Binding-site contacts:
Ligand atom O contacts residue TYR103 of chain 1.A at 3.5 Å (h-bond).
Ligand atom C contacts residue TYR103 of chain 1.A at 3.1 Å (hydrophobic).
Ligand atom CAD contacts residue LYS111 of chain 1.A at 3.5 Å.
Ligand atom CBW contacts residue SER108 of chain 1.A at 3.5 Å.
Ligand atom CAN contacts residue LYS56 of chain 1.A at 3.7 Å.
Ligand atom CCA contacts residue VAL76 of chain 1.A at 3.5 Å (hydrophobic).
Ligand atom CA contacts residue TYR103 of chain 1.A at 3.5 Å (hydrophobic).
Ligand atom CBS contacts residue PHE67 of chain 1.A at 3.3 Å (hydrophobic).
Ligand atom O contacts residue VAL76 of chain 1.A at 3.3 Å.
Ligand atom CAU contacts residue ASP58 of chain 1.A at 3.6 Å.
Ligand atom OBT contacts residue LYS111 of chain 1.A at 3.3 Å.
Ligand atom CAA contacts residue ASP58 of chain 1.A at 3.4 Å.
Ligand atom CBS contacts residue TYR47 of chain 1.A at 3.6 Å (hydrophobic).
Ligand atom CBE contacts residue PHE67 of chain 1.A at 3.7 Å (hydrophobic).
Ligand atom CAI contacts residue TYR103 of chain 1.A at 3.5 Å (hydrophobic).
Ligand atom CAL contacts residue PHE120 of chain 1.A at 3.7 Å (hydrophobic).
Ligand atom CBH contacts residue GLN75 of chain 1.A at 3.1 Å.
Ligand atom CAZ contacts residue TYR103 of chain 1.A at 3.3 Å (hydrophobic).
Ligand atom CAY contacts residue TYR103 of chain 1.A at 3.6 Å (hydrophobic).
Ligand atom CAS contacts residue TRP80 of chain 1.A at 3.7 Å (hydrophobic).
Ligand atom OAJ contacts residue TYR103 of chain 1.A at 2.7 Å (h-bond).
Ligand atom CBR contacts residue TYR47 of chain 1.A at 3.3 Å (hydrophobic).
Ligand atom CBJ contacts residue TYR103 of chain 1.A at 3.6 Å (hydrophobic).
Ligand atom OAW contacts residue TYR103 of chain 1.A at 3.0 Å (h-bond).
Ligand atom CBP contacts residue ARG63 of chain 1.A at 3.7 Å.
Ligand atom CBR contacts residue ARG63 of chain 1.A at 3.7 Å.
Ligand atom CAT contacts residue TYR47 of chain 1.A at 3.5 Å (hydrophobic).
Ligand atom OBV contacts residue LYS111 of chain 1.A at 3.6 Å.
Ligand atom CB contacts residue TRP80 of chain 1.A at 3.5 Å (hydrophobic).
Ligand atom CBW contacts residue ILE112 of chain 1.A at 3.7 Å (hydrophobic).
Ligand atom CBW contacts residue TYR103 of chain 1.A at 3.6 Å (hydrophobic).
Ligand atom CAC contacts residue LYS111 of chain 1.A at 3.3 Å.
Ligand atom CAG contacts residue ASP58 of chain 1.A at 3.6 Å.
Ligand atom CBF contacts residue PHE67 of chain 1.A at 3.7 Å (hydrophobic).
Ligand atom O contacts residue ILE77 of chain 1.A at 3.0 Å (h-bond).
Ligand atom OBN contacts residue PHE67 of chain 1.A at 3.2 Å.
Ligand atom CAE contacts residue TYR103 of chain 1.A at 3.6 Å (hydrophobic).
Ligand atom CBG contacts residue GLN75 of chain 1.A at 3.5 Å.
Ligand atom CCA contacts residue ILE77 of chain 1.A at 3.8 Å (hydrophobic).
Ligand atom CBI contacts residue TYR103 of chain 1.A at 3.7 Å (hydrophobic).

Sequence of chain 1.A:
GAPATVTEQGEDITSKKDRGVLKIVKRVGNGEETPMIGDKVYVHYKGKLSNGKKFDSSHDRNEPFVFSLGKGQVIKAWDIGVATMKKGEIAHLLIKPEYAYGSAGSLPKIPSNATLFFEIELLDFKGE

This protein binds this small molecule.
Small molecule (SMILES): COc1ccc(CC[C@H]2OC(=O)[C@@H]3CCCCN3C(=O)[C@@H](C3CCCCC3)c3cc(OC)c(OC)c(c3)OC/C=C/COc3cccc2c3)cc1OC